This protein binds this small molecule.
Small molecule (SMILES): CC(=O)N[C@@H]1[C@@H](O)[C@H](O)[C@@H](CO)O[C@H]1O

Sequence of chain 1.C:
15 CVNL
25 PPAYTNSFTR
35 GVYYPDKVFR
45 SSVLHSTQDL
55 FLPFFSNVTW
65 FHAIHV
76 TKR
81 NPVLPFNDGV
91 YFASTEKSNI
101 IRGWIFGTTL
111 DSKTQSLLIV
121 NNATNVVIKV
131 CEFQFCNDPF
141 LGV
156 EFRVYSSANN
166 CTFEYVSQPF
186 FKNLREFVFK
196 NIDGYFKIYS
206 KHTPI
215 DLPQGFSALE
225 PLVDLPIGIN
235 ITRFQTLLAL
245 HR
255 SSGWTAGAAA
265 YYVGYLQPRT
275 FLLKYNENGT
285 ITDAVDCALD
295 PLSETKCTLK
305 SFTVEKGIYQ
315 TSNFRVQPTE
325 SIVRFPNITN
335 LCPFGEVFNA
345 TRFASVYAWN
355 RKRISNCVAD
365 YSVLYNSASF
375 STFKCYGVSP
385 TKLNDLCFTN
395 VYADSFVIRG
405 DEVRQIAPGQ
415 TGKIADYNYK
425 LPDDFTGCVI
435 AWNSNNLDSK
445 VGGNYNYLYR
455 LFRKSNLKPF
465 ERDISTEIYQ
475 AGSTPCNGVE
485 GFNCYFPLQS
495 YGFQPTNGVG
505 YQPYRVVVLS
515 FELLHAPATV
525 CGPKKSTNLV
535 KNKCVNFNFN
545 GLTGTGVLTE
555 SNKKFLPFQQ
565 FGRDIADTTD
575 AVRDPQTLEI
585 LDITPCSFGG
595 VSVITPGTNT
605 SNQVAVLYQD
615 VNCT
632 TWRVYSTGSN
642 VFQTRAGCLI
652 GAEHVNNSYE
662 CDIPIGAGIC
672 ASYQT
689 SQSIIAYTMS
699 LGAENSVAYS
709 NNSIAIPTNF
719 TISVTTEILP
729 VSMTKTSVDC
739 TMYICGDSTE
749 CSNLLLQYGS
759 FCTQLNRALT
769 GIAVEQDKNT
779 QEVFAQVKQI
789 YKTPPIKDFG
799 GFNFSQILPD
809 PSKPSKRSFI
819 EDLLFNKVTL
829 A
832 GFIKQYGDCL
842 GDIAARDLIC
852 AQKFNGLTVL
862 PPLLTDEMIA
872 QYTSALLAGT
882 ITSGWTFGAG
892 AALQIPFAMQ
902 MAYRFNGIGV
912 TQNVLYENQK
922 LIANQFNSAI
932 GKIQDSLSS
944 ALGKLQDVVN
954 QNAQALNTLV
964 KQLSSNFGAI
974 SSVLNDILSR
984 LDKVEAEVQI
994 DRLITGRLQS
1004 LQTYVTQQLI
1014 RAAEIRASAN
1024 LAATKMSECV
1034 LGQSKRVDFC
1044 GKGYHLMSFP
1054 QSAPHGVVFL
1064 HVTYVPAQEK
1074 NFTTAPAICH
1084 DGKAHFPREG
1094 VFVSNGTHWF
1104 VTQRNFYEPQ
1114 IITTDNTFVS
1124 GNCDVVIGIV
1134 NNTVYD

Sequence of chain 1.A:
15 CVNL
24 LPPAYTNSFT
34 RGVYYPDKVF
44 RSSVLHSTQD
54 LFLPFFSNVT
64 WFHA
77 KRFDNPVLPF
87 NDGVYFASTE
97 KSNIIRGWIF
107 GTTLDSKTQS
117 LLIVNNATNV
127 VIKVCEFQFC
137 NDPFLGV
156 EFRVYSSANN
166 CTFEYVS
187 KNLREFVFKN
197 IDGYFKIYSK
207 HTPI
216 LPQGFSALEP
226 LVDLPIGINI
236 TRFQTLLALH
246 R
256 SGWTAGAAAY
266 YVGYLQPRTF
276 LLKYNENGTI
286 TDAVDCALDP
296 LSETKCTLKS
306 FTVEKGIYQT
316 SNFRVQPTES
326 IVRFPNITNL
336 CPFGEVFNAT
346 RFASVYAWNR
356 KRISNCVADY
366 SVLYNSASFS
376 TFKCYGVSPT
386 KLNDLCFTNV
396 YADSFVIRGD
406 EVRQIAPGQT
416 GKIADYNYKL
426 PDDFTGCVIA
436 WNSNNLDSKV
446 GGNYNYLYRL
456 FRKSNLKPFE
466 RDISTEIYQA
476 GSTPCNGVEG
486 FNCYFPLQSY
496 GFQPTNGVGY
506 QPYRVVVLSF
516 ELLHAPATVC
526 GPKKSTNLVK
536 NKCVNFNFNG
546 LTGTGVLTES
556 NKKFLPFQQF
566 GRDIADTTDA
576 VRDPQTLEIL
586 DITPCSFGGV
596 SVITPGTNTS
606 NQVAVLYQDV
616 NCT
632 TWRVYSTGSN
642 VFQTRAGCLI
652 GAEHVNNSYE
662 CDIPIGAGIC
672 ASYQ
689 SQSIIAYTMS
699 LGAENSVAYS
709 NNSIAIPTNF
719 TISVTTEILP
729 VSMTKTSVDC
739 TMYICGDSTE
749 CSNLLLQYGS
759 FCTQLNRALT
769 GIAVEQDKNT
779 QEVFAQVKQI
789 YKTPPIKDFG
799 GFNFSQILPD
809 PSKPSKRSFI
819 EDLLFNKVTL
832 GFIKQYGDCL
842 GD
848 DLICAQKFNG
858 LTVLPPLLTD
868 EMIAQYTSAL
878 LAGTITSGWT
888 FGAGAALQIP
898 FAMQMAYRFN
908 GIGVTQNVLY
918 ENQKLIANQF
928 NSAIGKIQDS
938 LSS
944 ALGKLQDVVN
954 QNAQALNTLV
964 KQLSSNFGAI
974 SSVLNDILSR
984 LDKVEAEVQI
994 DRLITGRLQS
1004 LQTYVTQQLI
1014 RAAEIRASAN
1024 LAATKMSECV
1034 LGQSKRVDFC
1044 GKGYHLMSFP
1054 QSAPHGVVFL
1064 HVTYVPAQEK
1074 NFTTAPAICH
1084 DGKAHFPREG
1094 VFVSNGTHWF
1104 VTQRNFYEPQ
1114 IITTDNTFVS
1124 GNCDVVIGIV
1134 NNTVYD

Binding-site contacts:
Ligand atom C5 contacts residue ASN234 of chain 1.C at 3.5 Å.
Ligand atom O7 contacts residue ASN460 of chain 1.A at 4.2 Å.
Ligand atom C6 contacts residue THR108 of chain 1.C at 3.9 Å.
Ligand atom O5 contacts residue ASN234 of chain 1.C at 2.3 Å (h-bond).
Ligand atom C8 contacts residue LYS462 of chain 1.A at 3.5 Å.
Ligand atom C5 contacts residue THR108 of chain 1.C at 4.5 Å.
Ligand atom C5 contacts residue THR236 of chain 1.C at 4.2 Å.
Ligand atom C8 contacts residue ASN460 of chain 1.A at 3.8 Å.
Ligand atom O3 contacts residue SER459 of chain 1.A at 4.2 Å.
Ligand atom C7 contacts residue ASN460 of chain 1.A at 4.3 Å.
Ligand atom O5 contacts residue THR236 of chain 1.C at 4.2 Å.
Ligand atom C6 contacts residue THR236 of chain 1.C at 3.9 Å.
Ligand atom O5 contacts residue THR108 of chain 1.C at 3.9 Å.
Ligand atom C1 contacts residue ASN234 of chain 1.C at 2.6 Å.
Ligand atom C6 contacts residue ASN234 of chain 1.C at 4.0 Å.
Ligand atom O7 contacts residue ARG457 of chain 1.A at 2.6 Å (salt-bridge).
Ligand atom O7 contacts residue GLU465 of chain 1.A at 4.3 Å.
Ligand atom C2 contacts residue ASN234 of chain 1.C at 4.1 Å.
Ligand atom C7 contacts residue ARG457 of chain 1.A at 3.7 Å.
Ligand atom N2 contacts residue ASN234 of chain 1.C at 4.3 Å.